This protein binds this small molecule.
Small molecule (SMILES): CC(=O)N[C@H]1[C@H](O[C@H]2[C@H](O)[C@@H](NC(C)=O)CO[C@@H]2CO)O[C@H](CO)[C@@H](O[C@@H]2O[C@H](CO)[C@@H](O)[C@H](O[C@H]3O[C@H](CO)[C@@H](O)[C@H](O)[C@@H]3O[C@@H]3O[C@H](CO)[C@@H](O)[C@H](O)[C@@H]3O)[C@@H]2O)[C@@H]1O

Sequence of chain 3.B:
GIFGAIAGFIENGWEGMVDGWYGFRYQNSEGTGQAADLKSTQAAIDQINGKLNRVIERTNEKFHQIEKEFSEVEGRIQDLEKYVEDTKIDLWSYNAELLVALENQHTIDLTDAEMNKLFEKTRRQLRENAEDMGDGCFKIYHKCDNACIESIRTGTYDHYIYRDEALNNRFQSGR

Binding-site contacts:
Ligand atom C1 contacts residue ASN297 of chain 3.A at 3.5 Å.
Ligand atom O7 contacts residue ASN284 of chain 3.A at 4.1 Å.
Ligand atom O5 contacts residue ASN284 of chain 3.A at 2.3 Å (h-bond).
Ligand atom C2 contacts residue ASN284 of chain 3.A at 2.6 Å.
Ligand atom C8 contacts residue VAL296 of chain 3.A at 4.1 Å (hydrophobic).
Ligand atom N2 contacts residue ASN284 of chain 3.A at 3.1 Å (h-bond).
Ligand atom C6 contacts residue GLU69 of chain 3.B at 4.4 Å.
Ligand atom N2 contacts residue VAL296 of chain 3.A at 3.4 Å (h-bond).
Ligand atom C6 contacts residue ASN297 of chain 3.A at 4.4 Å.
Ligand atom C5 contacts residue ASN297 of chain 3.A at 3.9 Å.
Ligand atom O6 contacts residue PRO283 of chain 3.A at 3.9 Å.
Ligand atom C7 contacts residue VAL296 of chain 3.A at 4.1 Å (hydrophobic).
Ligand atom C2 contacts residue VAL296 of chain 3.A at 4.1 Å (hydrophobic).
Ligand atom C5 contacts residue ASN284 of chain 3.A at 3.6 Å.
Ligand atom O6 contacts residue ASN297 of chain 3.A at 3.6 Å.
Ligand atom C1 contacts residue VAL296 of chain 3.A at 3.6 Å (hydrophobic).
Ligand atom C4 contacts residue ASN284 of chain 3.A at 4.3 Å.
Ligand atom C3 contacts residue ASN284 of chain 3.A at 3.9 Å.
Ligand atom C8 contacts residue ASN295 of chain 3.A at 4.4 Å.
Ligand atom O6 contacts residue GLU69 of chain 3.B at 3.4 Å (salt-bridge).
Ligand atom O5 contacts residue ASN297 of chain 3.A at 3.5 Å (h-bond).
Ligand atom C7 contacts residue ASN284 of chain 3.A at 3.9 Å.
Ligand atom C1 contacts residue ASN284 of chain 3.A at 1.5 Å.

Sequence of chain 3.A:
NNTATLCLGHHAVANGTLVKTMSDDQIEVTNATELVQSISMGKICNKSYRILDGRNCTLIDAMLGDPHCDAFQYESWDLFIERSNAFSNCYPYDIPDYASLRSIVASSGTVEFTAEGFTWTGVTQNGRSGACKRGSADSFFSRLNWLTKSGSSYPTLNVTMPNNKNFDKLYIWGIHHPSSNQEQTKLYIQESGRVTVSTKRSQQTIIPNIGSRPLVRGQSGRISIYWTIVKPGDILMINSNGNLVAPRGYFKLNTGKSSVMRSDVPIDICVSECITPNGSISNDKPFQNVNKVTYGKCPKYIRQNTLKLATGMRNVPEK